Sequence of chain 2.B:
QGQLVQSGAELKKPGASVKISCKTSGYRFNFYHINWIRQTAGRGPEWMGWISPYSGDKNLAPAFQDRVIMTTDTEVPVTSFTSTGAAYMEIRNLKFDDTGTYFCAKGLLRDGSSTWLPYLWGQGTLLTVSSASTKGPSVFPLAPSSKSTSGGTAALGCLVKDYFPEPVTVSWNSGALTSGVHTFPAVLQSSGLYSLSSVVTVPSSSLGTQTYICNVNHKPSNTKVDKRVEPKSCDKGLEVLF

Sequence of chain 2.D:
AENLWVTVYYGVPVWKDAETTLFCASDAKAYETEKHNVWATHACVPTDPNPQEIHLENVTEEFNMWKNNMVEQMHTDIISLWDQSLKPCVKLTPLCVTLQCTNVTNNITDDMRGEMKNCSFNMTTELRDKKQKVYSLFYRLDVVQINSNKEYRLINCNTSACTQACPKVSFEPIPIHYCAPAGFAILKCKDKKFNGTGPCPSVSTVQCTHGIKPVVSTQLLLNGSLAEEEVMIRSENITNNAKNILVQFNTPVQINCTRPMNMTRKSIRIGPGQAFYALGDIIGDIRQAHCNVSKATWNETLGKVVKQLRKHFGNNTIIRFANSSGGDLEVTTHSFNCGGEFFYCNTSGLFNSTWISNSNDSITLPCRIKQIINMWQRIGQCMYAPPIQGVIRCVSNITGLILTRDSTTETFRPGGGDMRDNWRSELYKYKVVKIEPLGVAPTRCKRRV

The small molecule below binds the protein below.
Small molecule (SMILES): CC(=O)N[C@H]1[C@H](O[C@H]2[C@H](O)[C@@H](NC(C)=O)CO[C@@H]2CO)O[C@H](CO)[C@@H](O[C@@H]2O[C@H](CO[C@H]3O[C@H](CO)[C@@H](O)[C@H](O[C@H]4O[C@H](CO)[C@@H](O)[C@H](O)[C@@H]4O)[C@@H]3O)[C@@H](O)[C@H](O[C@H]3O[C@H](CO)[C@@H](O)[C@H](O)[C@@H]3O)[C@@H]2O)[C@@H]1O

Binding-site contacts:
Ligand atom O6 contacts residue ASP111 of chain 2.B at 3.1 Å (salt-bridge).
Ligand atom C6 contacts residue ASP111 of chain 2.B at 3.1 Å.
Ligand atom O2 contacts residue THR115 of chain 2.B at 3.1 Å.
Ligand atom C7 contacts residue HIS33 of chain 2.B at 3.0 Å.
Ligand atom O3 contacts residue HIS33 of chain 2.B at 3.3 Å (h-bond).
Ligand atom O4 contacts residue THR115 of chain 2.B at 3.4 Å.
Ligand atom O7 contacts residue SER17 of chain 2.A at 2.5 Å (h-bond).
Ligand atom O6 contacts residue ASP111 of chain 2.B at 2.4 Å (salt-bridge).
Ligand atom C8 contacts residue ARG110 of chain 2.B at 3.1 Å.
Ligand atom C8 contacts residue HIS33 of chain 2.B at 3.3 Å.
Ligand atom C3 contacts residue ASP57 of chain 2.B at 3.3 Å.
Ligand atom C6 contacts residue TRP50 of chain 2.B at 3.4 Å (hydrophobic).
Ligand atom O5 contacts residue ASN82 of chain 2.D at 2.3 Å (h-bond).
Ligand atom O4 contacts residue ASP57 of chain 2.B at 2.4 Å (salt-bridge).
Ligand atom O5 contacts residue ASN96 of chain 2.C at 3.3 Å (h-bond).
Ligand atom O7 contacts residue HIS33 of chain 2.B at 3.1 Å (h-bond).
Ligand atom C2 contacts residue ASP57 of chain 2.B at 3.1 Å.
Ligand atom O4 contacts residue SER113 of chain 2.B at 3.2 Å (h-bond).
Ligand atom O2 contacts residue GLY112 of chain 2.B at 2.5 Å (h-bond).
Ligand atom O6 contacts residue ARG110 of chain 2.B at 3.5 Å.
Ligand atom C2 contacts residue ASN82 of chain 2.D at 2.5 Å.
Ligand atom O6 contacts residue ARG28 of chain 2.B at 3.3 Å (salt-bridge).
Ligand atom C8 contacts residue PHE31 of chain 2.B at 3.0 Å (hydrophobic).
Ligand atom C6 contacts residue PHE31 of chain 2.B at 3.5 Å (hydrophobic).
Ligand atom O6 contacts residue PHE31 of chain 2.B at 3.3 Å.
Ligand atom O4 contacts residue GLY112 of chain 2.B at 3.4 Å.
Ligand atom O6 contacts residue ASN96 of chain 2.C at 2.9 Å (h-bond).
Ligand atom O7 contacts residue PHE31 of chain 2.B at 2.9 Å (h-bond).
Ligand atom C1 contacts residue ASN82 of chain 2.D at 1.4 Å.
Ligand atom C2 contacts residue GLY112 of chain 2.B at 3.5 Å.
Ligand atom O3 contacts residue HIS95 of chain 2.C at 3.4 Å.
Ligand atom C7 contacts residue PHE31 of chain 2.B at 3.3 Å (hydrophobic).
Ligand atom N2 contacts residue ASN82 of chain 2.D at 2.9 Å (h-bond).
Ligand atom C1 contacts residue ASP57 of chain 2.B at 3.4 Å.
Ligand atom C4 contacts residue ASP57 of chain 2.B at 3.4 Å.
Ligand atom O7 contacts residue SER52 of chain 2.B at 2.2 Å (h-bond).
Ligand atom C7 contacts residue SER52 of chain 2.B at 3.2 Å.
Ligand atom C5 contacts residue GLY112 of chain 2.B at 3.4 Å.
Ligand atom O3 contacts residue ASP57 of chain 2.B at 3.1 Å (salt-bridge).
Ligand atom C7 contacts residue SER17 of chain 2.A at 3.1 Å.

Sequence of chain 2.A:
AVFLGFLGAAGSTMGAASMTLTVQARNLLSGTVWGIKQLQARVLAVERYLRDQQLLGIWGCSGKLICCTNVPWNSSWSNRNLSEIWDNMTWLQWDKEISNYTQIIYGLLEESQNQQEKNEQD

Sequence of chain 2.C:
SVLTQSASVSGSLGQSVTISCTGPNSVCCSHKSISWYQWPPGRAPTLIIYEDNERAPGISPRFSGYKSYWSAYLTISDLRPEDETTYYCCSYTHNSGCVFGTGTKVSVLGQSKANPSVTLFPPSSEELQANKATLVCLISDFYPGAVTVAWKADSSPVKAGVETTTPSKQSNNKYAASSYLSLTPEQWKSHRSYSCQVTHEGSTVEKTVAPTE